Sequence of chain 3.A:
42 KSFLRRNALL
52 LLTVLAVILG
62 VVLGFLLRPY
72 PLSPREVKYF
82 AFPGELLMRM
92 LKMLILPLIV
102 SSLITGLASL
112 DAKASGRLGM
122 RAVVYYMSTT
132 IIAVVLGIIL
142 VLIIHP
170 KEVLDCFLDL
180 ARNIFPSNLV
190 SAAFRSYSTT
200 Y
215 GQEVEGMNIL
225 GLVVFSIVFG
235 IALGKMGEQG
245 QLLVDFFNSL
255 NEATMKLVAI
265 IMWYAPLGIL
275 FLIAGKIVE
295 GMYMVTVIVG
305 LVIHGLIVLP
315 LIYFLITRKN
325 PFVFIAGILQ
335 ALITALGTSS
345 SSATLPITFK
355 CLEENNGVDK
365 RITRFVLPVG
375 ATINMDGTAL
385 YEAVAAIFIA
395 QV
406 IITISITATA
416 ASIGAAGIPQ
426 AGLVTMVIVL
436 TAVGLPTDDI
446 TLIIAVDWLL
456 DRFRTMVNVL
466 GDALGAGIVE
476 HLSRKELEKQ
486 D

This small molecule binds to this protein.
Small molecule (SMILES): COc1ccc(C2C(C#N)=C(N)OC3=C2C(=O)C[C@@H](c2cccc4ccccc24)C3)cc1

Binding-site contacts:
Ligand atom C16 contacts residue VAL373 of chain 3.A at 3.5 Å (hydrophobic).
Ligand atom C18 contacts residue SER116 of chain 3.A at 4.0 Å.
Ligand atom C19 contacts residue ILE235 of chain 3.A at 3.7 Å (hydrophobic).
Ligand atom C7 contacts residue GLY120 of chain 3.A at 4.1 Å.
Ligand atom C14 contacts residue ILE231 of chain 3.A at 4.0 Å (hydrophobic).
Ligand atom C9 contacts residue GLY120 of chain 3.A at 3.9 Å.
Ligand atom C12 contacts residue LEU108 of chain 3.A at 3.8 Å (hydrophobic).
Ligand atom C15 contacts residue PHE369 of chain 3.A at 4.0 Å (hydrophobic).
Ligand atom N contacts residue LEU108 of chain 3.A at 3.7 Å.
Ligand atom C16 contacts residue PHE369 of chain 3.A at 3.7 Å (hydrophobic).
Ligand atom C25 contacts residue ILE231 of chain 3.A at 4.0 Å (hydrophobic).
Ligand atom C18 contacts residue GLY117 of chain 3.A at 3.6 Å.
Ligand atom C2 contacts residue VAL373 of chain 3.A at 3.7 Å (hydrophobic).
Ligand atom C11 contacts residue GLY117 of chain 3.A at 4.0 Å.
Ligand atom N1 contacts residue ALA123 of chain 3.A at 3.9 Å.
Ligand atom O2 contacts residue LEU108 of chain 3.A at 3.8 Å.
Ligand atom C18 contacts residue ILE235 of chain 3.A at 3.8 Å (hydrophobic).
Ligand atom C11 contacts residue SER116 of chain 3.A at 4.0 Å.
Ligand atom O2 contacts residue PHE369 of chain 3.A at 3.4 Å.
Ligand atom C13 contacts residue PHE369 of chain 3.A at 4.0 Å (hydrophobic).
Ligand atom C3 contacts residue VAL373 of chain 3.A at 3.7 Å (hydrophobic).
Ligand atom N contacts residue PHE369 of chain 3.A at 2.9 Å (h-bond).
Ligand atom N1 contacts residue VAL373 of chain 3.A at 3.5 Å.
Ligand atom C12 contacts residue SER116 of chain 3.A at 4.2 Å.
Ligand atom O1 contacts residue GLY120 of chain 3.A at 4.0 Å.
Ligand atom C12 contacts residue ILE231 of chain 3.A at 4.2 Å (hydrophobic).
Ligand atom C15 contacts residue VAL373 of chain 3.A at 4.1 Å (hydrophobic).
Ligand atom O1 contacts residue VAL124 of chain 3.A at 3.6 Å.
Ligand atom N contacts residue VAL373 of chain 3.A at 3.8 Å.
Ligand atom C5 contacts residue ILE231 of chain 3.A at 3.8 Å (hydrophobic).
Ligand atom N contacts residue ILE231 of chain 3.A at 4.0 Å.
Ligand atom C6 contacts residue ILE231 of chain 3.A at 4.1 Å (hydrophobic).
Ligand atom C3 contacts residue VAL124 of chain 3.A at 3.7 Å (hydrophobic).
Ligand atom C19 contacts residue ALA113 of chain 3.A at 4.0 Å (hydrophobic).
Ligand atom N1 contacts residue TYR127 of chain 3.A at 3.4 Å.
Ligand atom C8 contacts residue GLY120 of chain 3.A at 3.9 Å.
Ligand atom O2 contacts residue ILE231 of chain 3.A at 4.1 Å.
Ligand atom N1 contacts residue PHE369 of chain 3.A at 3.6 Å (h-bond).
Ligand atom C1 contacts residue VAL373 of chain 3.A at 4.1 Å (hydrophobic).
Ligand atom C14 contacts residue PHE369 of chain 3.A at 3.5 Å (hydrophobic).